The protein below binds the small molecule below.
Small molecule (SMILES): CC(=O)Nc1nnc(S(N)(=O)=O)s1

Sequence of chain 1.A:
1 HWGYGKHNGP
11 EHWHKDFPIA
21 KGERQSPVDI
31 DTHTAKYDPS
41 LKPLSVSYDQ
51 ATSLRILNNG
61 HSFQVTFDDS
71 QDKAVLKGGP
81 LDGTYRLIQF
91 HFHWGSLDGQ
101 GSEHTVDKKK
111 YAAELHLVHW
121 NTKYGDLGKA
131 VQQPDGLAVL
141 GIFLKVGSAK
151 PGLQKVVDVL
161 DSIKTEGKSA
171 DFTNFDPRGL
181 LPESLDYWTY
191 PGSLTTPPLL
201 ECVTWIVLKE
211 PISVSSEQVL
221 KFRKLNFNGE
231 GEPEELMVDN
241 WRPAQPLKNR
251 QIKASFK

Binding-site contacts:
Ligand atom S2 contacts residue VAL118 of chain 1.A at 3.9 Å.
Ligand atom C3 contacts residue GLN89 of chain 1.A at 3.9 Å.
Ligand atom N1 contacts residue ZN1 of chain 1.B at 2.1 Å.
Ligand atom O3 contacts residue VAL118 of chain 1.A at 3.4 Å.
Ligand atom O1 contacts residue THR195 of chain 1.A at 3.0 Å (h-bond).
Ligand atom O1 contacts residue TRP205 of chain 1.A at 3.4 Å.
Ligand atom C1 contacts residue ZN1 of chain 1.B at 4.3 Å.
Ligand atom N3 contacts residue LEU194 of chain 1.A at 3.2 Å.
Ligand atom N2 contacts residue THR196 of chain 1.A at 3.2 Å (h-bond).
Ligand atom C4 contacts residue LEU127 of chain 1.A at 3.5 Å (hydrophobic).
Ligand atom C1 contacts residue THR195 of chain 1.A at 4.2 Å.
Ligand atom O1 contacts residue ZN1 of chain 1.B at 4.1 Å.
Ligand atom N3 contacts residue THR196 of chain 1.A at 3.1 Å (h-bond).
Ligand atom S2 contacts residue GLN89 of chain 1.A at 4.1 Å.
Ligand atom O2 contacts residue ZN1 of chain 1.B at 3.0 Å.
Ligand atom N1 contacts residue HIS93 of chain 1.A at 3.4 Å (h-bond).
Ligand atom S1 contacts residue HIS91 of chain 1.A at 3.8 Å.
Ligand atom O2 contacts residue VAL139 of chain 1.A at 3.8 Å.
Ligand atom N1 contacts residue GLU103 of chain 1.A at 4.0 Å.
Ligand atom S1 contacts residue ZN1 of chain 1.B at 3.0 Å.
Ligand atom S1 contacts residue THR195 of chain 1.A at 3.7 Å.
Ligand atom S2 contacts residue LEU194 of chain 1.A at 4.1 Å.
Ligand atom C1 contacts residue THR196 of chain 1.A at 4.1 Å.
Ligand atom O2 contacts residue TRP205 of chain 1.A at 4.1 Å.
Ligand atom S1 contacts residue HIS116 of chain 1.A at 4.0 Å.
Ligand atom C2 contacts residue LEU194 of chain 1.A at 3.8 Å (hydrophobic).
Ligand atom O1 contacts residue LEU194 of chain 1.A at 3.4 Å.
Ligand atom N1 contacts residue HIS116 of chain 1.A at 3.5 Å (h-bond).
Ligand atom O2 contacts residue HIS91 of chain 1.A at 3.2 Å.
Ligand atom C1 contacts residue LEU194 of chain 1.A at 4.0 Å (hydrophobic).
Ligand atom O2 contacts residue VAL118 of chain 1.A at 3.8 Å.
Ligand atom O1 contacts residue SER193 of chain 1.A at 4.0 Å.
Ligand atom N1 contacts residue HIS91 of chain 1.A at 3.3 Å (h-bond).
Ligand atom S2 contacts residue HIS91 of chain 1.A at 4.1 Å.
Ligand atom O2 contacts residue HIS116 of chain 1.A at 3.4 Å (h-bond).
Ligand atom C1 contacts residue HIS91 of chain 1.A at 4.2 Å.
Ligand atom N2 contacts residue LEU194 of chain 1.A at 3.4 Å.
Ligand atom N3 contacts residue THR195 of chain 1.A at 3.7 Å.
Ligand atom O3 contacts residue GLN89 of chain 1.A at 3.1 Å (h-bond).
Ligand atom N1 contacts residue THR195 of chain 1.A at 2.6 Å (h-bond).